This protein binds this small molecule.
Small molecule (SMILES): CC(=O)N[C@H]1[C@H](O[C@H]2[C@H](O)[C@@H](NC(C)=O)CO[C@@H]2CO)O[C@H](CO)[C@@H](O)[C@@H]1O

Sequence of chain 2.B:
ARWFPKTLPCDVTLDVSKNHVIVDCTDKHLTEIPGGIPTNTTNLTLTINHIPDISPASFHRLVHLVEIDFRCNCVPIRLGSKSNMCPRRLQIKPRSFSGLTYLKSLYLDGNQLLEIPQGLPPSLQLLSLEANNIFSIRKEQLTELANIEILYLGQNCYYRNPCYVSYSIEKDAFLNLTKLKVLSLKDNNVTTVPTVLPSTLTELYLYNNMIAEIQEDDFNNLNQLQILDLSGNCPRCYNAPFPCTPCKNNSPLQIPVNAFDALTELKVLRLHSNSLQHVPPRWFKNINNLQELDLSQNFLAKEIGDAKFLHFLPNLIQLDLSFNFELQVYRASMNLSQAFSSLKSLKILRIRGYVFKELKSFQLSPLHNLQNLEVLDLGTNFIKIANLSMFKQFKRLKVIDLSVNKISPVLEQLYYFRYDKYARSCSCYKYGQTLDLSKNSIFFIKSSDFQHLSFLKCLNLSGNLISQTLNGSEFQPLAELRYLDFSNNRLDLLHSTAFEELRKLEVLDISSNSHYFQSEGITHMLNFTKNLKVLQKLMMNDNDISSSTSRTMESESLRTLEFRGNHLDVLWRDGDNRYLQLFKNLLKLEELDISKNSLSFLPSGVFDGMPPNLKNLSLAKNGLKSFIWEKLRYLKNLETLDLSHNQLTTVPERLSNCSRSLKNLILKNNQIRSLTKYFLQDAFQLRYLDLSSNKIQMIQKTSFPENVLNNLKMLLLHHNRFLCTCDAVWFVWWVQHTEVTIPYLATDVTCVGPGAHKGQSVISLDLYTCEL

Binding-site contacts:
Ligand atom C8 contacts residue ILE26 of chain 2.B at 4.3 Å (hydrophobic).
Ligand atom C5 contacts residue GLU71 of chain 2.B at 4.2 Å.
Ligand atom C4 contacts residue ASN47 of chain 2.B at 4.2 Å.
Ligand atom O6 contacts residue GLU71 of chain 2.B at 3.0 Å (salt-bridge).
Ligand atom O5 contacts residue ASN47 of chain 2.B at 2.3 Å (h-bond).
Ligand atom O5 contacts residue GLU71 of chain 2.B at 3.4 Å.
Ligand atom N2 contacts residue ASN47 of chain 2.B at 2.9 Å (h-bond).
Ligand atom O7 contacts residue ASN47 of chain 2.B at 3.2 Å (h-bond).
Ligand atom O6 contacts residue SER109 of chain 2.B at 2.9 Å (h-bond).
Ligand atom C3 contacts residue ASN47 of chain 2.B at 3.8 Å.
Ligand atom C7 contacts residue ASN47 of chain 2.B at 3.3 Å.
Ligand atom C6 contacts residue VAL70 of chain 2.B at 4.2 Å (hydrophobic).
Ligand atom C6 contacts residue GLU71 of chain 2.B at 4.1 Å.
Ligand atom C8 contacts residue ASN47 of chain 2.B at 4.5 Å.
Ligand atom C8 contacts residue LYS108 of chain 2.B at 4.1 Å.
Ligand atom C8 contacts residue SER109 of chain 2.B at 3.8 Å.
Ligand atom C5 contacts residue ASN47 of chain 2.B at 3.6 Å.
Ligand atom C2 contacts residue GLU71 of chain 2.B at 4.0 Å.
Ligand atom C6 contacts residue SER109 of chain 2.B at 4.0 Å.
Ligand atom C1 contacts residue HIS24 of chain 2.B at 4.3 Å.
Ligand atom O6 contacts residue VAL70 of chain 2.B at 3.9 Å.
Ligand atom C1 contacts residue GLU71 of chain 2.B at 3.9 Å.
Ligand atom C2 contacts residue ASN47 of chain 2.B at 2.4 Å.
Ligand atom C1 contacts residue ASN47 of chain 2.B at 1.4 Å.
Ligand atom O5 contacts residue VAL70 of chain 2.B at 4.3 Å.
Ligand atom C8 contacts residue GLN129 of chain 2.B at 4.3 Å.
Ligand atom O7 contacts residue GLU71 of chain 2.B at 3.7 Å.
Ligand atom C4 contacts residue GLU71 of chain 2.B at 4.2 Å.